Sequence of chain 1.F:
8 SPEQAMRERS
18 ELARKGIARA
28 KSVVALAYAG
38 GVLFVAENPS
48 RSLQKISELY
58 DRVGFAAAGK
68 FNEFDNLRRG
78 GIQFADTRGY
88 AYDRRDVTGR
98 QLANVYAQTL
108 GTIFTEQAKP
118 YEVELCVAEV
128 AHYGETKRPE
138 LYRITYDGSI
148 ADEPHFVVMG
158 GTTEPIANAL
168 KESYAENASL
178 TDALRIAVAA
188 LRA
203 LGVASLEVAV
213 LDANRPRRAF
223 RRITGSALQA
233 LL

Sequence of chain 1.HA:
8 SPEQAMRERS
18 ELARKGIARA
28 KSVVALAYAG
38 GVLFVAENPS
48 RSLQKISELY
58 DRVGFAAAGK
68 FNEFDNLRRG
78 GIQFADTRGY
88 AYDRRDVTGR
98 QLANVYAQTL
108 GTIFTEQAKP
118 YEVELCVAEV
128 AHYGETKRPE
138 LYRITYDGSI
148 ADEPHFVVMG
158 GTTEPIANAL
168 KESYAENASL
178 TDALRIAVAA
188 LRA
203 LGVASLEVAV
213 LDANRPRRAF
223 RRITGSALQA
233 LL

A small-molecule ligand and the protein it binds are described below.
Small molecule (SMILES): CC(C)C[C@H](NC(=O)[C@H](Cc1ccc(O)cc1)NC(=O)[C@H](CCC(N)=O)NC(=O)CNC(=O)[C@H](CC(C)C)NC(=O)[C@@H](N)CC(N)=O)C(=O)O

Binding-site contacts:
Ligand atom CD1 contacts residue LYS52 of chain 1.F at 3.7 Å.
Ligand atom CD2 contacts residue GLY23 of chain 1.F at 3.5 Å.
Ligand atom O contacts residue LYS67 of chain 1.F at 3.6 Å.
Ligand atom CA contacts residue LYS67 of chain 1.F at 3.4 Å.
Ligand atom C contacts residue LYS52 of chain 1.F at 3.5 Å.
Ligand atom C contacts residue GLY66 of chain 1.F at 3.5 Å.
Ligand atom CB contacts residue ARG26 of chain 1.F at 3.2 Å.
Ligand atom O contacts residue LYS67 of chain 1.F at 3.5 Å (salt-bridge).
Ligand atom NE2 contacts residue LEU50 of chain 1.F at 3.5 Å.
Ligand atom O contacts residue ASP144 of chain 1.HA at 3.6 Å.
Ligand atom OXT contacts residue ALA27 of chain 1.F at 3.5 Å.
Ligand atom OH contacts residue GLU119 of chain 1.F at 2.9 Å (salt-bridge).
Ligand atom O contacts residue SER146 of chain 1.HA at 3.4 Å (h-bond).
Ligand atom CA contacts residue ASP144 of chain 1.HA at 3.5 Å.
Ligand atom C contacts residue ASP144 of chain 1.HA at 3.6 Å.
Ligand atom CD1 contacts residue ARG26 of chain 1.F at 3.5 Å.
Ligand atom CB contacts residue SER146 of chain 1.HA at 3.3 Å.
Ligand atom CA contacts residue GLY66 of chain 1.F at 3.3 Å.
Ligand atom O contacts residue PHE68 of chain 1.F at 3.3 Å (h-bond).
Ligand atom OE1 contacts residue LEU50 of chain 1.F at 3.6 Å.
Ligand atom CE2 contacts residue GLU119 of chain 1.F at 3.1 Å.
Ligand atom OH contacts residue LYS67 of chain 1.F at 3.6 Å.
Ligand atom N contacts residue GLY66 of chain 1.F at 2.8 Å (h-bond).
Ligand atom CD2 contacts residue ASN45 of chain 1.F at 3.3 Å.
Ligand atom N contacts residue ASP144 of chain 1.HA at 3.1 Å (salt-bridge).
Ligand atom O contacts residue LYS52 of chain 1.F at 2.7 Å (salt-bridge).
Ligand atom CZ contacts residue ARG26 of chain 1.F at 3.4 Å.
Ligand atom OXT contacts residue GLY66 of chain 1.F at 3.0 Å (h-bond).
Ligand atom CZ contacts residue GLU119 of chain 1.F at 3.4 Å.
Ligand atom OXT contacts residue LYS52 of chain 1.F at 3.5 Å.
Ligand atom O contacts residue LYS28 of chain 1.F at 3.1 Å (salt-bridge).
Ligand atom CD1 contacts residue LEU50 of chain 1.F at 3.6 Å (hydrophobic).
Ligand atom CD1 contacts residue MET13 of chain 1.HA at 3.5 Å (hydrophobic).
Ligand atom OE1 contacts residue ILE147 of chain 1.HA at 3.3 Å.
Ligand atom NE2 contacts residue ILE147 of chain 1.HA at 3.4 Å (h-bond).
Ligand atom CE1 contacts residue ARG26 of chain 1.F at 3.2 Å.
Ligand atom N contacts residue ASP144 of chain 1.HA at 3.3 Å (salt-bridge).
Ligand atom C contacts residue SER146 of chain 1.HA at 3.4 Å.
Ligand atom N contacts residue SER146 of chain 1.HA at 3.5 Å (h-bond).
Ligand atom CA contacts residue SER146 of chain 1.HA at 3.5 Å.